Sequence of chain 2.D:
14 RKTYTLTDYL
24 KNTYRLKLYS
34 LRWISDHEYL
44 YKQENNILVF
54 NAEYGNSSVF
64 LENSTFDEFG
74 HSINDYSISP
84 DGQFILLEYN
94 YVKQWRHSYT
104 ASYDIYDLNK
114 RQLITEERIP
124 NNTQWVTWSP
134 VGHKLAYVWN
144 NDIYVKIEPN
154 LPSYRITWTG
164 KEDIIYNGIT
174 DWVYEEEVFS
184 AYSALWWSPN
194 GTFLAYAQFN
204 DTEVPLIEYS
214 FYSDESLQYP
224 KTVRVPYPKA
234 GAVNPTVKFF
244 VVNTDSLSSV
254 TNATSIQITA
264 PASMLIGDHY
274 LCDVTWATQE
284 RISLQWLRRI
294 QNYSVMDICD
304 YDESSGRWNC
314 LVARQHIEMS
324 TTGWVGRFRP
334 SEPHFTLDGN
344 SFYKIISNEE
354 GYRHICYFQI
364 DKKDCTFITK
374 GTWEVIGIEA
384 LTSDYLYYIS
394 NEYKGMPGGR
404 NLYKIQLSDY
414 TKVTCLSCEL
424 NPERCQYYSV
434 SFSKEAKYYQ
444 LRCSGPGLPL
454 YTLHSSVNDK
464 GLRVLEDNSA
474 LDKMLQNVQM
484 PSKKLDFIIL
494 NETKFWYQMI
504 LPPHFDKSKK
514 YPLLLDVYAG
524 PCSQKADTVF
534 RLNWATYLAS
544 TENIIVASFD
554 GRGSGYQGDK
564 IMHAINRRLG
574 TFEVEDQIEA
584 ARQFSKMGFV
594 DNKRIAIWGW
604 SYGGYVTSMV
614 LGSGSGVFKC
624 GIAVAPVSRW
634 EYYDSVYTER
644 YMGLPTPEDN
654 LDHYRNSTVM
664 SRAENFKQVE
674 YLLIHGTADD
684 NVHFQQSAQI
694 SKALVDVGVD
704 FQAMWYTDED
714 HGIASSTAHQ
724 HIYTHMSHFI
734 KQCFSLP

Binding-site contacts:
Ligand atom C5 contacts residue ASN255 of chain 2.D at 3.7 Å.
Ligand atom N2 contacts residue ASN255 of chain 2.D at 3.3 Å (h-bond).
Ligand atom C1 contacts residue TRP161 of chain 2.D at 3.6 Å (hydrophobic).
Ligand atom C1 contacts residue ASN255 of chain 2.D at 1.5 Å.
Ligand atom C2 contacts residue TRP161 of chain 2.D at 4.2 Å (hydrophobic).
Ligand atom C3 contacts residue ASN255 of chain 2.D at 3.8 Å.
Ligand atom C2 contacts residue ASN255 of chain 2.D at 2.5 Å.
Ligand atom O6 contacts residue TRP161 of chain 2.D at 4.5 Å.
Ligand atom C7 contacts residue ASN255 of chain 2.D at 4.1 Å.
Ligand atom C4 contacts residue ASN255 of chain 2.D at 4.2 Å.
Ligand atom C5 contacts residue TRP161 of chain 2.D at 3.6 Å (hydrophobic).
Ligand atom O7 contacts residue VAL253 of chain 2.D at 4.5 Å.
Ligand atom C6 contacts residue TRP161 of chain 2.D at 3.8 Å (hydrophobic).
Ligand atom N2 contacts residue TRP161 of chain 2.D at 3.6 Å.
Ligand atom O5 contacts residue TRP161 of chain 2.D at 3.7 Å.
Ligand atom O7 contacts residue ASN255 of chain 2.D at 4.1 Å.
Ligand atom O5 contacts residue ASN255 of chain 2.D at 2.4 Å (h-bond).

The small molecule below binds the protein below.
Small molecule (SMILES): CC(=O)N[C@@H]1[C@@H](O)[C@H](O)[C@@H](CO)O[C@H]1O